Sequence of chain 1.A:
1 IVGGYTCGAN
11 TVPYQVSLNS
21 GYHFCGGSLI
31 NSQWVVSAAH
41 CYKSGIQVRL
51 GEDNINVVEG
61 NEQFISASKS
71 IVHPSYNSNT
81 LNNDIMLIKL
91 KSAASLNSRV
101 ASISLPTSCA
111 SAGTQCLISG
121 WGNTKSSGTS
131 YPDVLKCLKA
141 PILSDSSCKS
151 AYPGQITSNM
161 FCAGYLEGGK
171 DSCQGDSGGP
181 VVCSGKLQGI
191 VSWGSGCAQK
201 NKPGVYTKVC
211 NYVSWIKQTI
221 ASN

Binding-site contacts:
Ligand atom N1 contacts residue ASP171 of chain 1.A at 3.0 Å (salt-bridge).
Ligand atom C6 contacts residue GLY196 of chain 1.A at 3.5 Å.
Ligand atom N2 contacts residue ASP171 of chain 1.A at 2.9 Å (salt-bridge).
Ligand atom C6' contacts residue SER177 of chain 1.A at 3.4 Å.
Ligand atom C2' contacts residue GLN174 of chain 1.A at 3.5 Å.
Ligand atom CN4 contacts residue GLN174 of chain 1.A at 3.6 Å.
Ligand atom CL2 contacts residue SER172 of chain 1.A at 3.3 Å.
Ligand atom N3 contacts residue SER192 of chain 1.A at 3.5 Å (h-bond).
Ligand atom N3 contacts residue SER177 of chain 1.A at 3.5 Å (h-bond).
Ligand atom N1 contacts residue GLY194 of chain 1.A at 3.7 Å.
Ligand atom C7 contacts residue SER172 of chain 1.A at 3.4 Å.
Ligand atom C7 contacts residue ASP171 of chain 1.A at 3.4 Å.
Ligand atom C3 contacts residue VAL191 of chain 1.A at 3.8 Å (hydrophobic).
Ligand atom C7 contacts residue GLY196 of chain 1.A at 3.8 Å.
Ligand atom N2 contacts residue SER172 of chain 1.A at 2.8 Å (h-bond).
Ligand atom C1' contacts residue GLN174 of chain 1.A at 3.7 Å.
Ligand atom C4' contacts residue GLN174 of chain 1.A at 3.7 Å.
Ligand atom C5B contacts residue HIS40 of chain 1.A at 3.4 Å.
Ligand atom CL2 contacts residue VAL205 of chain 1.A at 3.4 Å.
Ligand atom CL2 contacts residue TRP193 of chain 1.A at 3.2 Å.
Ligand atom C2 contacts residue SER172 of chain 1.A at 3.8 Å.
Ligand atom O6' contacts residue HIS40 of chain 1.A at 2.5 Å (h-bond).
Ligand atom C3 contacts residue TRP193 of chain 1.A at 3.4 Å (hydrophobic).
Ligand atom C4 contacts residue TRP193 of chain 1.A at 3.8 Å (hydrophobic).
Ligand atom N2 contacts residue GLY204 of chain 1.A at 3.4 Å.
Ligand atom C3 contacts residue SER192 of chain 1.A at 3.4 Å.
Ligand atom CL2 contacts residue VAL191 of chain 1.A at 3.7 Å.
Ligand atom C4 contacts residue SER192 of chain 1.A at 3.7 Å.
Ligand atom C4B contacts residue CYS25 of chain 1.A at 3.7 Å (hydrophobic).
Ligand atom C3' contacts residue GLN174 of chain 1.A at 3.4 Å.
Ligand atom O6' contacts residue SER177 of chain 1.A at 2.5 Å (h-bond).
Ligand atom C2 contacts residue TRP193 of chain 1.A at 3.5 Å (hydrophobic).
Ligand atom C6 contacts residue CYS197 of chain 1.A at 3.8 Å (hydrophobic).
Ligand atom O5' contacts residue HIS40 of chain 1.A at 3.3 Å (h-bond).
Ligand atom N1 contacts residue GLY196 of chain 1.A at 2.8 Å (h-bond).
Ligand atom C4B contacts residue PHE24 of chain 1.A at 3.7 Å (hydrophobic).
Ligand atom C1B contacts residue HIS40 of chain 1.A at 3.2 Å.
Ligand atom C6' contacts residue HIS40 of chain 1.A at 3.5 Å.
Ligand atom CL2 contacts residue GLY204 of chain 1.A at 3.7 Å.
Ligand atom C8 contacts residue GLN174 of chain 1.A at 3.8 Å.

A small-molecule ligand and the protein it binds are described below.
Small molecule (SMILES): NC(=[NH2+])c1cc2cc(-c3cccc(OC4CCCC4)c3[O-])[nH]c2cc1Cl